A protein and the small-molecule ligand that binds it are described below.
Small molecule (SMILES): CC(=O)N[C@H]1[C@H](O[C@H]2[C@H](O)[C@@H](NC(C)=O)CO[C@@H]2CO)O[C@H](CO)[C@@H](O[C@@H]2O[C@H](CO[C@H]3O[C@H](CO)[C@@H](O)[C@H](O)[C@@H]3O)[C@@H](O)[C@H](O[C@H]3O[C@H](CO)[C@@H](O)[C@H](O)[C@@H]3O)[C@@H]2O)[C@@H]1O

Sequence of chain 1.A:
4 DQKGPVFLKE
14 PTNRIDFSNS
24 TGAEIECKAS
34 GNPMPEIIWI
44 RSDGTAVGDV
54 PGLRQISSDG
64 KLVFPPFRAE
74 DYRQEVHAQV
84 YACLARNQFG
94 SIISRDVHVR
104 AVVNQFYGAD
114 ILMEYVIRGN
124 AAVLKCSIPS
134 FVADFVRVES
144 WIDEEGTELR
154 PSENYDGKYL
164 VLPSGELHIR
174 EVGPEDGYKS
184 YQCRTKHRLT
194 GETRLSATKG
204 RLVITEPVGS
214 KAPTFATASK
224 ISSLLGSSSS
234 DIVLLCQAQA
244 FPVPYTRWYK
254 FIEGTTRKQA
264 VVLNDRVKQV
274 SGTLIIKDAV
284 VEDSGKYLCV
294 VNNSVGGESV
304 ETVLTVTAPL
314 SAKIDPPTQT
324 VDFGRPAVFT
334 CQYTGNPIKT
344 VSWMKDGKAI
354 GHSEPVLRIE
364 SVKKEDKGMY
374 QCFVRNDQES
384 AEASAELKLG

Binding-site contacts:
Ligand atom N2 contacts residue ASN22 of chain 1.A at 2.8 Å (h-bond).
Ligand atom O7 contacts residue PRO69 of chain 1.A at 3.6 Å.
Ligand atom N2 contacts residue SER23 of chain 1.A at 2.5 Å (h-bond).
Ligand atom O6 contacts residue VAL106 of chain 1.A at 3.9 Å.
Ligand atom C1 contacts residue ASN107 of chain 1.A at 4.1 Å.
Ligand atom O7 contacts residue SER23 of chain 1.A at 3.4 Å.
Ligand atom O5 contacts residue ASN107 of chain 1.A at 4.2 Å.
Ligand atom O5 contacts residue VAL106 of chain 1.A at 4.4 Å.
Ligand atom C1 contacts residue ASN22 of chain 1.A at 1.4 Å.
Ligand atom C2 contacts residue ASN22 of chain 1.A at 2.5 Å.
Ligand atom C8 contacts residue ASN22 of chain 1.A at 4.4 Å.
Ligand atom C1 contacts residue ALA72 of chain 1.A at 4.4 Å (hydrophobic).
Ligand atom O7 contacts residue ASN107 of chain 1.A at 4.5 Å.
Ligand atom C7 contacts residue ARG71 of chain 1.A at 4.2 Å.
Ligand atom C3 contacts residue SER23 of chain 1.A at 3.3 Å.
Ligand atom C2 contacts residue SER23 of chain 1.A at 3.2 Å.
Ligand atom C7 contacts residue ASN22 of chain 1.A at 3.8 Å.
Ligand atom C8 contacts residue ARG71 of chain 1.A at 3.6 Å.
Ligand atom C2 contacts residue PHE70 of chain 1.A at 3.7 Å (hydrophobic).
Ligand atom C1 contacts residue SER23 of chain 1.A at 3.5 Å.
Ligand atom C5 contacts residue ASN22 of chain 1.A at 3.7 Å.
Ligand atom C5 contacts residue ASN107 of chain 1.A at 4.0 Å.
Ligand atom C3 contacts residue ASN22 of chain 1.A at 3.8 Å.
Ligand atom O6 contacts residue ASN107 of chain 1.A at 3.0 Å (h-bond).
Ligand atom O5 contacts residue ASN22 of chain 1.A at 2.4 Å (h-bond).
Ligand atom C1 contacts residue PHE70 of chain 1.A at 3.8 Å (hydrophobic).
Ligand atom O7 contacts residue PHE70 of chain 1.A at 3.6 Å.
Ligand atom N2 contacts residue PHE70 of chain 1.A at 3.3 Å (h-bond).
Ligand atom C4 contacts residue ASN22 of chain 1.A at 4.3 Å.
Ligand atom C7 contacts residue PHE70 of chain 1.A at 3.2 Å (hydrophobic).
Ligand atom O3 contacts residue SER23 of chain 1.A at 3.9 Å.
Ligand atom O6 contacts residue ALA72 of chain 1.A at 3.7 Å.
Ligand atom C6 contacts residue ASN107 of chain 1.A at 3.9 Å.
Ligand atom O5 contacts residue ALA72 of chain 1.A at 4.0 Å.
Ligand atom C8 contacts residue PHE70 of chain 1.A at 3.5 Å (hydrophobic).
Ligand atom C2 contacts residue ARG71 of chain 1.A at 4.3 Å.
Ligand atom C7 contacts residue SER23 of chain 1.A at 3.5 Å.
Ligand atom O7 contacts residue ASN22 of chain 1.A at 3.5 Å (h-bond).